Sequence of chain 12.F:
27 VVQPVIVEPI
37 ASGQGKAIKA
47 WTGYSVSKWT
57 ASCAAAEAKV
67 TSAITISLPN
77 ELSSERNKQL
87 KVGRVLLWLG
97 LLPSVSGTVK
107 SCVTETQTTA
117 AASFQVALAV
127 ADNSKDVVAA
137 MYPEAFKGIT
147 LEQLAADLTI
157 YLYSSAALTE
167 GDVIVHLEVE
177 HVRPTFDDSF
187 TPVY

Binding-site contacts:
Ligand atom N9 contacts residue GLU140 of chain 12.F at 4.1 Å.
Ligand atom C8 contacts residue TRP47 of chain 12.F at 3.6 Å (hydrophobic).
Ligand atom C1' contacts residue LYS143 of chain 12.F at 3.2 Å.
Ligand atom N9 contacts residue LYS143 of chain 12.F at 3.2 Å (salt-bridge).
Ligand atom N1 contacts residue TRP47 of chain 12.F at 3.7 Å.
Ligand atom N6 contacts residue TRP47 of chain 12.F at 4.2 Å.
Ligand atom O4' contacts residue LYS143 of chain 12.F at 4.2 Å.
Ligand atom O3' contacts residue GLU140 of chain 12.F at 4.4 Å.
Ligand atom N7 contacts residue LYS143 of chain 12.F at 3.8 Å.
Ligand atom C1' contacts residue GLU140 of chain 12.F at 2.7 Å.
Ligand atom O4' contacts residue GLU140 of chain 12.F at 3.0 Å (salt-bridge).
Ligand atom C2' contacts residue LYS143 of chain 12.F at 3.7 Å.
Ligand atom N7 contacts residue TRP47 of chain 12.F at 3.6 Å.
Ligand atom C2 contacts residue TRP47 of chain 12.F at 3.4 Å (hydrophobic).
Ligand atom C2' contacts residue GLU140 of chain 12.F at 3.0 Å.
Ligand atom C4' contacts residue GLU140 of chain 12.F at 3.4 Å.
Ligand atom N9 contacts residue TRP47 of chain 12.F at 3.3 Å.
Ligand atom O4' contacts residue LYS143 of chain 12.F at 4.4 Å.
Ligand atom C6 contacts residue TRP47 of chain 12.F at 3.7 Å (hydrophobic).
Ligand atom C5 contacts residue TRP47 of chain 12.F at 3.8 Å (hydrophobic).
Ligand atom C8 contacts residue LYS143 of chain 12.F at 2.7 Å.
Ligand atom C1' contacts residue TRP47 of chain 12.F at 3.7 Å (hydrophobic).
Ligand atom C5' contacts residue ARG90 of chain 12.F at 4.3 Å.
Ligand atom C4 contacts residue TRP47 of chain 12.F at 3.3 Å (hydrophobic).
Ligand atom N3 contacts residue TRP47 of chain 12.F at 3.4 Å.
Ligand atom C3' contacts residue GLU140 of chain 12.F at 3.8 Å.
Ligand atom O2' contacts residue GLU140 of chain 12.F at 2.3 Å (salt-bridge).
Ligand atom O4' contacts residue TRP47 of chain 12.F at 3.4 Å.
Ligand atom O2' contacts residue LYS143 of chain 12.F at 3.8 Å.

A small-molecule ligand and the protein it binds are described below.
Small molecule (SMILES): Nc1ncnc2c1ncn2[C@@H]1O[C@H]([C@@H]2O[C@@H]3[C@H](O[P](=O)(O)O2)[C@@H](CO[P](=O)(O)O[C@H]2[C@@H](O)[C@H](n4cnc5c(N)ncnc54)O[C@@H]2COP(=O)=O)O[C@H]3n2ccc(=O)[nH]c2=O)[C@@H](O[P](=O)(O)OC[C@H]2O[C@@H](n3ccc(=O)[nH]c3=O)[C@H](O)[C@@H]2O)[C@H]1O